Binding-site contacts:
Ligand atom O7 contacts residue ASN58 of chain 2.H at 3.8 Å.
Ligand atom O5 contacts residue SER61 of chain 2.H at 4.2 Å.
Ligand atom C3 contacts residue ASN58 of chain 2.H at 3.8 Å.
Ligand atom C7 contacts residue ASN58 of chain 2.H at 3.6 Å.
Ligand atom C2 contacts residue ASP81 of chain 2.E at 3.6 Å.
Ligand atom C6 contacts residue SER60 of chain 2.H at 3.9 Å.
Ligand atom C1 contacts residue SER60 of chain 2.H at 3.5 Å.
Ligand atom C6 contacts residue ASN55 of chain 2.H at 4.3 Å.
Ligand atom C5 contacts residue ASN58 of chain 2.H at 3.7 Å.
Ligand atom O5 contacts residue ASP81 of chain 2.E at 4.1 Å.
Ligand atom O5 contacts residue GLY62 of chain 2.H at 4.1 Å.
Ligand atom O5 contacts residue SER61 of chain 2.H at 4.2 Å.
Ligand atom C6 contacts residue GLY62 of chain 2.H at 4.2 Å.
Ligand atom O2 contacts residue ASP81 of chain 2.E at 3.9 Å.
Ligand atom C1 contacts residue ASN58 of chain 2.H at 1.4 Å.
Ligand atom C2 contacts residue ASN58 of chain 2.H at 2.5 Å.
Ligand atom C4 contacts residue ASN58 of chain 2.H at 4.2 Å.
Ligand atom C5 contacts residue SER60 of chain 2.H at 4.0 Å.
Ligand atom C1 contacts residue ASP81 of chain 2.E at 3.6 Å.
Ligand atom N2 contacts residue ASN58 of chain 2.H at 2.9 Å (h-bond).
Ligand atom O5 contacts residue SER60 of chain 2.H at 3.8 Å.
Ligand atom C6 contacts residue SER61 of chain 2.H at 3.5 Å.
Ligand atom O5 contacts residue ASN58 of chain 2.H at 2.4 Å (h-bond).

Sequence of chain 2.E:
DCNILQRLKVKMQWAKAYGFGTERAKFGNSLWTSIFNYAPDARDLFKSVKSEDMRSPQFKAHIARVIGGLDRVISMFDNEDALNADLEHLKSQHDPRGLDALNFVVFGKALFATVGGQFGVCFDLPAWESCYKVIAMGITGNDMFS

Sequence of chain 2.H:
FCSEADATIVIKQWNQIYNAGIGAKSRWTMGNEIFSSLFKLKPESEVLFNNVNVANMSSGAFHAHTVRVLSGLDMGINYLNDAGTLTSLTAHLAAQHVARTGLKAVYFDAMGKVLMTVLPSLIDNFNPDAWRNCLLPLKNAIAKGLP

The protein below binds the small molecule below.
Small molecule (SMILES): CC(=O)N[C@H]1CO[C@H](CO[C@@H]2O[C@@H](C)[C@@H](O)[C@@H](O)[C@@H]2O)[C@@H](O)[C@@H]1O